Sequence of chain 6.C:
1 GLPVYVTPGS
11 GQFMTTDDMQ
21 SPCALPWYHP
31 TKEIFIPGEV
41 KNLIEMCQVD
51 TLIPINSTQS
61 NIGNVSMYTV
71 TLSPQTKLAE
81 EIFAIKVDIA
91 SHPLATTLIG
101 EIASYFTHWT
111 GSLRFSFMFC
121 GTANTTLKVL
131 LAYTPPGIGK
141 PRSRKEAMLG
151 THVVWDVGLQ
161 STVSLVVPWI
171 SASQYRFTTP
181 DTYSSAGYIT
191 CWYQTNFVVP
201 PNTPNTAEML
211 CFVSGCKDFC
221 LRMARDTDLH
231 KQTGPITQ

Binding-site contacts:
Ligand atom O1 contacts residue LEU100 of chain 6.A at 4.0 Å.
Ligand atom C4B contacts residue LEU181 of chain 6.A at 3.8 Å (hydrophobic).
Ligand atom CM6 contacts residue TYR144 of chain 6.A at 3.7 Å (hydrophobic).
Ligand atom N3A contacts residue LEU217 of chain 6.A at 3.4 Å.
Ligand atom C5B contacts residue LEU181 of chain 6.A at 3.3 Å (hydrophobic).
Ligand atom C4A contacts residue PHE179 of chain 6.A at 3.3 Å (hydrophobic).
Ligand atom C1A contacts residue TYR144 of chain 6.A at 3.1 Å (hydrophobic).
Ligand atom CM3 contacts residue TYR190 of chain 6.A at 3.9 Å (hydrophobic).
Ligand atom C6B contacts residue ILE98 of chain 6.A at 3.6 Å (hydrophobic).
Ligand atom C2A contacts residue PHE179 of chain 6.A at 3.3 Å (hydrophobic).
Ligand atom C3 contacts residue LEU100 of chain 6.A at 3.9 Å (hydrophobic).
Ligand atom C4B contacts residue PHE179 of chain 6.A at 3.9 Å (hydrophobic).
Ligand atom CM6 contacts residue LEU181 of chain 6.A at 3.7 Å (hydrophobic).
Ligand atom CM2 contacts residue ILE236 of chain 6.A at 4.0 Å (hydrophobic).
Ligand atom C5B contacts residue TYR144 of chain 6.A at 3.6 Å (hydrophobic).
Ligand atom C2A contacts residue TYR144 of chain 6.A at 3.7 Å (hydrophobic).
Ligand atom CM4 contacts residue PHE179 of chain 6.A at 3.9 Å (hydrophobic).
Ligand atom CM4 contacts residue VAL168 of chain 6.A at 3.5 Å (hydrophobic).
Ligand atom O1 contacts residue MET214 of chain 6.A at 3.2 Å.
Ligand atom C1A contacts residue PHE179 of chain 6.A at 3.5 Å (hydrophobic).
Ligand atom C1C contacts residue MET214 of chain 6.A at 3.7 Å (hydrophobic).
Ligand atom CM6 contacts residue LEU184 of chain 6.A at 3.4 Å (hydrophobic).
Ligand atom O5A contacts residue ALA166 of chain 6.A at 3.9 Å.
Ligand atom CM4 contacts residue TYR142 of chain 6.A at 3.1 Å (hydrophobic).
Ligand atom C5 contacts residue MET214 of chain 6.A at 3.6 Å (hydrophobic).
Ligand atom C4 contacts residue TYR190 of chain 6.A at 3.8 Å (hydrophobic).
Ligand atom CM2 contacts residue ILE122 of chain 6.A at 3.7 Å (hydrophobic).
Ligand atom O1B contacts residue ILE98 of chain 6.A at 2.9 Å.
Ligand atom C4A contacts residue TYR144 of chain 6.A at 3.8 Å (hydrophobic).
Ligand atom O5A contacts residue TYR144 of chain 6.A at 3.1 Å.
Ligand atom C2C contacts residue ILE98 of chain 6.A at 4.0 Å (hydrophobic).
Ligand atom N3A contacts residue PHE179 of chain 6.A at 3.0 Å.
Ligand atom O5A contacts residue PHE179 of chain 6.A at 3.7 Å.
Ligand atom C2B contacts residue ILE98 of chain 6.A at 3.9 Å (hydrophobic).
Ligand atom N2 contacts residue LEU100 of chain 6.A at 3.8 Å.
Ligand atom C2B contacts residue ILE122 of chain 6.A at 3.9 Å (hydrophobic).
Ligand atom N2 contacts residue MET214 of chain 6.A at 3.8 Å.
Ligand atom C1B contacts residue LEU181 of chain 6.A at 3.8 Å (hydrophobic).
Ligand atom C6B contacts residue LEU181 of chain 6.A at 3.3 Å (hydrophobic).
Ligand atom C1B contacts residue ILE98 of chain 6.A at 3.6 Å (hydrophobic).

A protein and the small-molecule ligand that binds it are described below.
Small molecule (SMILES): Cc1cc(CCCOc2c(C)cc(-c3coc(C)n3)cc2C)on1

Sequence of chain 6.A:
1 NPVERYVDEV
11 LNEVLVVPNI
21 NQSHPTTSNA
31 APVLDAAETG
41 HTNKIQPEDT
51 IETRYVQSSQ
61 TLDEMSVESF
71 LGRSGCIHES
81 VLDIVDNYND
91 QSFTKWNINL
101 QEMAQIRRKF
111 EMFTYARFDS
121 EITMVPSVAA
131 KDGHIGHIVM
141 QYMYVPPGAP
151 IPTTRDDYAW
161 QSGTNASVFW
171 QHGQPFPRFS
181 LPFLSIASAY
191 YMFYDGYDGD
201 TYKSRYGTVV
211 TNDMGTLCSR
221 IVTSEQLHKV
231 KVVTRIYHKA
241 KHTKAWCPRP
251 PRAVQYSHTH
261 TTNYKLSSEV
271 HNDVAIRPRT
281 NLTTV